Binding-site contacts:
Ligand atom OAB contacts residue LEU212 of chain 1.C at 3.9 Å.
Ligand atom CAL contacts residue HIS284 of chain 1.C at 3.4 Å.
Ligand atom CAI contacts residue TYR38 of chain 1.C at 3.4 Å (hydrophobic).
Ligand atom CAN contacts residue GLY91 of chain 1.C at 3.1 Å.
Ligand atom CAP contacts residue HIS284 of chain 1.C at 3.9 Å.
Ligand atom CAH contacts residue TYR38 of chain 1.C at 4.0 Å (hydrophobic).
Ligand atom CAN contacts residue GLY90 of chain 1.C at 3.3 Å.
Ligand atom CAN contacts residue HIS284 of chain 1.C at 4.1 Å.
Ligand atom CAN contacts residue SER162 of chain 1.C at 1.4 Å.
Ligand atom OAA contacts residue SER162 of chain 1.C at 2.7 Å (h-bond).
Ligand atom CAN contacts residue ALA163 of chain 1.C at 3.0 Å (hydrophobic).
Ligand atom CAG contacts residue PHE220 of chain 1.C at 3.6 Å (hydrophobic).
Ligand atom CAM contacts residue PHE220 of chain 1.C at 3.9 Å (hydrophobic).
Ligand atom CAM contacts residue HIS284 of chain 1.C at 3.2 Å.
Ligand atom CAL contacts residue GLY91 of chain 1.C at 3.6 Å.
Ligand atom CAO contacts residue ALA163 of chain 1.C at 4.0 Å (hydrophobic).
Ligand atom NAE contacts residue SER162 of chain 1.C at 3.9 Å.
Ligand atom OAC contacts residue LEU193 of chain 1.C at 3.9 Å.
Ligand atom CAQ contacts residue ALA163 of chain 1.C at 2.8 Å (hydrophobic).
Ligand atom CAQ contacts residue SER162 of chain 1.C at 2.0 Å.
Ligand atom CAM contacts residue LEU212 of chain 1.C at 3.6 Å (hydrophobic).
Ligand atom CAK contacts residue TYR38 of chain 1.C at 4.0 Å (hydrophobic).
Ligand atom CAP contacts residue SER162 of chain 1.C at 3.0 Å.
Ligand atom OAC contacts residue ALA163 of chain 1.C at 4.1 Å.
Ligand atom CAM contacts residue SER162 of chain 1.C at 2.6 Å.
Ligand atom OAA contacts residue GLY90 of chain 1.C at 3.3 Å (h-bond).
Ligand atom CAO contacts residue GLY91 of chain 1.C at 3.9 Å.
Ligand atom CAL contacts residue SER162 of chain 1.C at 1.9 Å.
Ligand atom OAB contacts residue HIS284 of chain 1.C at 3.0 Å.
Ligand atom CAG contacts residue ILE94 of chain 1.C at 4.0 Å (hydrophobic).
Ligand atom CAO contacts residue SER162 of chain 1.C at 2.7 Å.
Ligand atom OAA contacts residue TYR38 of chain 1.C at 4.0 Å.
Ligand atom CAQ contacts residue GLY91 of chain 1.C at 3.2 Å.
Ligand atom CAI contacts residue GLY90 of chain 1.C at 3.9 Å.
Ligand atom CAL contacts residue GLY90 of chain 1.C at 3.6 Å.
Ligand atom CAP contacts residue PHE220 of chain 1.C at 4.0 Å (hydrophobic).
Ligand atom OAA contacts residue HIS284 of chain 1.C at 3.5 Å (h-bond).
Ligand atom CAK contacts residue SER162 of chain 1.C at 4.0 Å.
Ligand atom CAP contacts residue LEU212 of chain 1.C at 3.8 Å (hydrophobic).
Ligand atom CAK contacts residue HIS284 of chain 1.C at 3.8 Å.

Sequence of chain 1.C:
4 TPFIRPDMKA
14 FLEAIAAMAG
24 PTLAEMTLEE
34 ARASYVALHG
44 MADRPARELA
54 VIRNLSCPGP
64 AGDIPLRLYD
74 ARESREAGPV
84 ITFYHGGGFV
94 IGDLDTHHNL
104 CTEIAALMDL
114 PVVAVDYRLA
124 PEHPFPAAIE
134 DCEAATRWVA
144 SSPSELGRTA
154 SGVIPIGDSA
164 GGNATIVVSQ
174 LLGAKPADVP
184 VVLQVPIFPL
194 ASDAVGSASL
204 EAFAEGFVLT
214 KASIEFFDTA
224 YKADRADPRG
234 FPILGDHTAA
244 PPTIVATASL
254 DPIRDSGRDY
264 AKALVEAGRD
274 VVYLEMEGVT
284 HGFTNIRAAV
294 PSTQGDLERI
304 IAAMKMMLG

This small molecule binds to this protein.
Small molecule (SMILES): CCCCCC(=O)Oc1ccc([N+](=O)[O-])cc1